Binding-site contacts:
Ligand atom C27 contacts residue TRP37 of chain 1.A at 3.8 Å (hydrophobic).
Ligand atom C07 contacts residue VAL299 of chain 1.B at 3.4 Å (hydrophobic).
Ligand atom N02 contacts residue GLU324 of chain 1.B at 2.9 Å (salt-bridge).
Ligand atom N01 contacts residue GLU324 of chain 1.B at 2.6 Å (salt-bridge).
Ligand atom C27 contacts residue LEU68 of chain 1.B at 3.9 Å (hydrophobic).
Ligand atom C23 contacts residue VAL67 of chain 1.B at 3.9 Å (hydrophobic).
Ligand atom C02 contacts residue PRO297 of chain 1.B at 4.0 Å (hydrophobic).
Ligand atom C08 contacts residue HEM1 of chain 1.G at 3.8 Å.
Ligand atom C12 contacts residue HEM1 of chain 1.G at 3.1 Å.
Ligand atom C03 contacts residue HEM1 of chain 1.G at 3.2 Å.
Ligand atom C11 contacts residue HEM1 of chain 1.G at 3.3 Å.
Ligand atom C21 contacts residue HEM1 of chain 1.G at 3.9 Å.
Ligand atom C09 contacts residue HEM1 of chain 1.G at 3.6 Å.
Ligand atom C14 contacts residue HEM1 of chain 1.G at 3.1 Å.
Ligand atom C10 contacts residue GLU324 of chain 1.B at 3.4 Å.
Ligand atom C23 contacts residue TYR438 of chain 1.B at 3.5 Å (hydrophobic).
Ligand atom N28 contacts residue TRP37 of chain 1.A at 3.3 Å.
Ligand atom C11 contacts residue PHE316 of chain 1.B at 3.8 Å (hydrophobic).
Ligand atom C22 contacts residue HEM1 of chain 1.G at 3.5 Å.
Ligand atom C07 contacts residue HEM1 of chain 1.G at 3.7 Å.
Ligand atom C15 contacts residue TRP410 of chain 1.B at 3.7 Å (hydrophobic).
Ligand atom C02 contacts residue GLU324 of chain 1.B at 3.5 Å.
Ligand atom C15 contacts residue HEM1 of chain 1.G at 3.3 Å.
Ligand atom N01 contacts residue HEM1 of chain 1.G at 4.0 Å.
Ligand atom N02 contacts residue TYR320 of chain 1.B at 3.7 Å.
Ligand atom N02 contacts residue MET321 of chain 1.B at 4.0 Å.
Ligand atom C23 contacts residue LEU68 of chain 1.B at 3.9 Å (hydrophobic).
Ligand atom N02 contacts residue TRP319 of chain 1.B at 2.8 Å (h-bond).
Ligand atom N28 contacts residue LEU68 of chain 1.B at 3.4 Å.
Ligand atom C26 contacts residue GOL1 of chain 1.J at 3.8 Å.
Ligand atom C02 contacts residue TRP319 of chain 1.B at 3.9 Å (hydrophobic).
Ligand atom N02 contacts residue PRO297 of chain 1.B at 3.9 Å.
Ligand atom C04 contacts residue HEM1 of chain 1.G at 3.7 Å.
Ligand atom N02 contacts residue HEM1 of chain 1.G at 3.5 Å.
Ligand atom C22 contacts residue TYR438 of chain 1.B at 3.6 Å (hydrophobic).
Ligand atom C25 contacts residue GOL1 of chain 1.J at 4.0 Å.
Ligand atom C02 contacts residue HEM1 of chain 1.G at 3.7 Å.
Ligand atom N13 contacts residue HEM1 of chain 1.G at 2.5 Å (h-bond).
Ligand atom C09 contacts residue GLU324 of chain 1.B at 3.4 Å.
Ligand atom C06 contacts residue VAL299 of chain 1.B at 3.2 Å (hydrophobic).

Sequence of chain 1.A:
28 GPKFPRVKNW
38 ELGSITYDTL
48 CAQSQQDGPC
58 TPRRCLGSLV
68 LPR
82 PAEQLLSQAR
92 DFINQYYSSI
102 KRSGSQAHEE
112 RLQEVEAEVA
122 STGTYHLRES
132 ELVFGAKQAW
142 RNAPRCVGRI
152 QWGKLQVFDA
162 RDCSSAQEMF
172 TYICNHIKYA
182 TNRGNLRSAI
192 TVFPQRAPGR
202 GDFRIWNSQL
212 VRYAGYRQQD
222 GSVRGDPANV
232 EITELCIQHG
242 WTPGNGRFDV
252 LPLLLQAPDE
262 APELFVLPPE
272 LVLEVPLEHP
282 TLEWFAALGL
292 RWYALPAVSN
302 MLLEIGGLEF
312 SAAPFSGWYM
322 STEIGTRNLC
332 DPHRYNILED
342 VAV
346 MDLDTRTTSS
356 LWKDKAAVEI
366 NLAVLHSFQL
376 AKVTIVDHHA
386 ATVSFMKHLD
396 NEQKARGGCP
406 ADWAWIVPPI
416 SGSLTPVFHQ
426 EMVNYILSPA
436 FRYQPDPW

A protein and the small-molecule ligand that binds it are described below.
Small molecule (SMILES): Cc1cc(N)nc2cc(CNCCc3ccc(C#N)cc3)ccc12

Sequence of chain 1.B:
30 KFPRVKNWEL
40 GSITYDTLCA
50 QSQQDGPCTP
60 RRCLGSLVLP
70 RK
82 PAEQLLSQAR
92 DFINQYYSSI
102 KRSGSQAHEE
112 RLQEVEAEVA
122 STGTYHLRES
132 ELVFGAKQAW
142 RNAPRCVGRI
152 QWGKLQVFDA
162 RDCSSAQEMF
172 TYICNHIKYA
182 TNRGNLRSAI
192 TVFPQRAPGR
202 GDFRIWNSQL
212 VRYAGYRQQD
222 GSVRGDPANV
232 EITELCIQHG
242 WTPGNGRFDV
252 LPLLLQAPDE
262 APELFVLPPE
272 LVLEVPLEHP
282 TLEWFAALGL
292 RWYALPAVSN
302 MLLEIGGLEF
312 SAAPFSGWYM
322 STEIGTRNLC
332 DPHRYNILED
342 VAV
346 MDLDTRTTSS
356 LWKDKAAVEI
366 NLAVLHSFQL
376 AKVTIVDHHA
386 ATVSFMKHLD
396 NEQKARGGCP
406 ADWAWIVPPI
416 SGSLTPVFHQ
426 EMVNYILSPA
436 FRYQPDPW